Sequence of chain 1.F:
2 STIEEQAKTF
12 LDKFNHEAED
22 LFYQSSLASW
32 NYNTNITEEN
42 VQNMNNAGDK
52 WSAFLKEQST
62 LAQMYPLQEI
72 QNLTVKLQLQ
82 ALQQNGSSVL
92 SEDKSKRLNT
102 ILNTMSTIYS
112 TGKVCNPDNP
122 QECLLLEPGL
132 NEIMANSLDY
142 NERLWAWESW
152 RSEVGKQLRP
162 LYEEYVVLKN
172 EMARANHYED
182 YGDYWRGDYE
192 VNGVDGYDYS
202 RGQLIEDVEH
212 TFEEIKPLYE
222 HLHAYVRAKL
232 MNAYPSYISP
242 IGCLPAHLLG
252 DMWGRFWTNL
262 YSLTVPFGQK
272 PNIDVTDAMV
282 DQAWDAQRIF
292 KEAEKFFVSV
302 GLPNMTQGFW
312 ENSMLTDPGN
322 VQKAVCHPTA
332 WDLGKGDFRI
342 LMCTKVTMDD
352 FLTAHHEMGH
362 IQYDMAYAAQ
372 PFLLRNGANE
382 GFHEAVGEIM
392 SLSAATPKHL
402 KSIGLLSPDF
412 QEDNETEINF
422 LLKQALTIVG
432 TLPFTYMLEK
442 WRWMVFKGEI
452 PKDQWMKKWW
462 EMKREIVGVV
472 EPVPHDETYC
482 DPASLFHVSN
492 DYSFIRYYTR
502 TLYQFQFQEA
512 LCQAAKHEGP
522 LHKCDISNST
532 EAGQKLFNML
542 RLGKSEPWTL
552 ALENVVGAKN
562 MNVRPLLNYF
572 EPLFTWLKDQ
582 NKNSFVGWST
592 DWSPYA

The small molecule below binds the protein below.
Small molecule (SMILES): CC(=O)N[C@@H]1[C@@H](O)[C@H](O)[C@@H](CO)O[C@H]1O

Binding-site contacts:
Ligand atom C3 contacts residue ASN73 of chain 1.F at 3.8 Å.
Ligand atom C4 contacts residue ASN73 of chain 1.F at 4.2 Å.
Ligand atom C8 contacts residue ASN73 of chain 1.F at 3.9 Å.
Ligand atom O5 contacts residue THR75 of chain 1.F at 3.5 Å (h-bond).
Ligand atom O6 contacts residue THR75 of chain 1.F at 4.3 Å.
Ligand atom O6 contacts residue VAL76 of chain 1.F at 4.1 Å.
Ligand atom O5 contacts residue ASN73 of chain 1.F at 2.4 Å (h-bond).
Ligand atom C1 contacts residue VAL76 of chain 1.F at 4.3 Å (hydrophobic).
Ligand atom C5 contacts residue ASN73 of chain 1.F at 3.7 Å.
Ligand atom O5 contacts residue VAL76 of chain 1.F at 4.0 Å.
Ligand atom C1 contacts residue ASN73 of chain 1.F at 1.4 Å.
Ligand atom C2 contacts residue ASN73 of chain 1.F at 2.5 Å.
Ligand atom N2 contacts residue ASN73 of chain 1.F at 3.0 Å (h-bond).
Ligand atom C7 contacts residue ASN73 of chain 1.F at 3.4 Å.
Ligand atom O7 contacts residue ASN73 of chain 1.F at 3.4 Å (h-bond).
Ligand atom C5 contacts residue THR75 of chain 1.F at 3.9 Å.
Ligand atom C1 contacts residue THR75 of chain 1.F at 3.4 Å.